Sequence of chain 1.F:
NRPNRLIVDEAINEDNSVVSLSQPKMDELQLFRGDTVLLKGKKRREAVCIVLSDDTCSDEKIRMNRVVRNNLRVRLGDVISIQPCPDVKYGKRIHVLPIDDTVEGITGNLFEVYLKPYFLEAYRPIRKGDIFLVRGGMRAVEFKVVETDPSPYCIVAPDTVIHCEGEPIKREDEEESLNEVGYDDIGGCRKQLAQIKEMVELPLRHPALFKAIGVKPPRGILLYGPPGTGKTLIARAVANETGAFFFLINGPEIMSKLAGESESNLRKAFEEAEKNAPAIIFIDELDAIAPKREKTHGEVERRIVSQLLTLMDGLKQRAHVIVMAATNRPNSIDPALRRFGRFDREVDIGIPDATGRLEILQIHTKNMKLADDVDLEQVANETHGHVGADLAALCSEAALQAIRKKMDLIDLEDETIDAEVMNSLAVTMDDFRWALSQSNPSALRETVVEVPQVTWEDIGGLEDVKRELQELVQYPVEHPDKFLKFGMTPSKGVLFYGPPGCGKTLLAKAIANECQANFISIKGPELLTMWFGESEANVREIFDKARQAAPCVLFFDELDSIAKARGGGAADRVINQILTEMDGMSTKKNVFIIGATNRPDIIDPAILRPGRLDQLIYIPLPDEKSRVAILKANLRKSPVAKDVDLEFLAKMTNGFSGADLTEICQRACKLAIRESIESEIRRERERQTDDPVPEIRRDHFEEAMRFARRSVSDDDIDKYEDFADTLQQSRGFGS

This protein binds this small molecule.
Small molecule (SMILES): Nc1ncnc2c1ncn2[C@@H]1O[C@H](COP(=O)(O)OP(=O)(O)OP(O)(O)=S)[C@@H](O)[C@H]1O

Sequence of chain 1.A:
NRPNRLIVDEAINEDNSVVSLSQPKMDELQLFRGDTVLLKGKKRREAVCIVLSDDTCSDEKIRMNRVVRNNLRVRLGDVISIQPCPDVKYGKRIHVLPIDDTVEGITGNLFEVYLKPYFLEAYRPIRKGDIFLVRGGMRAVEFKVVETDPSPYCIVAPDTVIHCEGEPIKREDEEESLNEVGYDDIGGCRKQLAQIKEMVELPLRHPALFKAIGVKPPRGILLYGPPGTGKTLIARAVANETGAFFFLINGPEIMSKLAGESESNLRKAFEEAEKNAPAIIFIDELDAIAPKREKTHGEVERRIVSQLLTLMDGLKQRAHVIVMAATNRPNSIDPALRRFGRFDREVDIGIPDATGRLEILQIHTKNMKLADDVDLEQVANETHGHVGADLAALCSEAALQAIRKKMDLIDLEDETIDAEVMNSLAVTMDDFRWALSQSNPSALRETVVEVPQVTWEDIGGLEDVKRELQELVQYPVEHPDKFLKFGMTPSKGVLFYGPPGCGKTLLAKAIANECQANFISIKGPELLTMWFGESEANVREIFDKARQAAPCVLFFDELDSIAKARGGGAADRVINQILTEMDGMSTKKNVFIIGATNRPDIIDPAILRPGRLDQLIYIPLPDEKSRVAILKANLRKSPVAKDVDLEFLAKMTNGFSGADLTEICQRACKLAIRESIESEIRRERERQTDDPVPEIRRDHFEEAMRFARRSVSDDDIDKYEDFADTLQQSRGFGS

Binding-site contacts:
Ligand atom O2' contacts residue HIS383 of chain 1.F at 3.1 Å.
Ligand atom N3 contacts residue HIS383 of chain 1.F at 3.2 Å (h-bond).
Ligand atom S1G contacts residue ASN347 of chain 1.F at 2.9 Å (h-bond).
Ligand atom O2B contacts residue GLY249 of chain 1.F at 3.6 Å (h-bond).
Ligand atom O1B contacts residue MG1 of chain 1.IA at 2.5 Å.
Ligand atom N6 contacts residue THR248 of chain 1.F at 3.3 Å (h-bond).
Ligand atom N1 contacts residue GLY206 of chain 1.F at 3.3 Å (h-bond).
Ligand atom O2B contacts residue THR248 of chain 1.F at 3.6 Å.
Ligand atom O2A contacts residue THR251 of chain 1.F at 3.5 Å.
Ligand atom N6 contacts residue GLY206 of chain 1.F at 3.3 Å (h-bond).
Ligand atom O2A contacts residue LEU252 of chain 1.F at 2.9 Å (h-bond).
Ligand atom S1G contacts residue LYS250 of chain 1.F at 2.9 Å (salt-bridge).
Ligand atom S1G contacts residue MG1 of chain 1.IA at 3.3 Å.
Ligand atom N7 contacts residue THR248 of chain 1.F at 3.6 Å.
Ligand atom N1 contacts residue ILE379 of chain 1.F at 3.2 Å.
Ligand atom C2 contacts residue ASP204 of chain 1.F at 3.2 Å.
Ligand atom O3A contacts residue GLY247 of chain 1.F at 3.6 Å.
Ligand atom O3A contacts residue LYS250 of chain 1.F at 3.5 Å (salt-bridge).
Ligand atom O3B contacts residue GLY247 of chain 1.F at 2.9 Å (h-bond).
Ligand atom O2G contacts residue PRO246 of chain 1.F at 3.2 Å.
Ligand atom O3A contacts residue GLY249 of chain 1.F at 3.2 Å (h-bond).
Ligand atom PG contacts residue MG1 of chain 1.IA at 3.2 Å.
Ligand atom PG contacts residue GLY247 of chain 1.F at 3.7 Å.
Ligand atom O4' contacts residue ALA408 of chain 1.F at 3.5 Å.
Ligand atom N3 contacts residue LEU252 of chain 1.F at 3.6 Å.
Ligand atom C8 contacts residue GLY247 of chain 1.F at 3.0 Å.
Ligand atom C8 contacts residue GLY407 of chain 1.F at 3.4 Å.
Ligand atom PB contacts residue GLY247 of chain 1.F at 3.6 Å.
Ligand atom O2G contacts residue GLY247 of chain 1.F at 3.5 Å (h-bond).
Ligand atom N6 contacts residue ILE379 of chain 1.F at 3.5 Å.
Ligand atom O3G contacts residue MG1 of chain 1.IA at 2.2 Å.
Ligand atom C8 contacts residue ALA408 of chain 1.F at 3.3 Å (hydrophobic).
Ligand atom N7 contacts residue GLY407 of chain 1.F at 3.3 Å.
Ligand atom C6 contacts residue ILE379 of chain 1.F at 3.5 Å (hydrophobic).
Ligand atom O2B contacts residue GLY247 of chain 1.F at 3.3 Å (h-bond).
Ligand atom O1B contacts residue THR251 of chain 1.F at 2.3 Å (h-bond).
Ligand atom O2G contacts residue ARG358 of chain 1.A at 3.6 Å.
Ligand atom N7 contacts residue GLY247 of chain 1.F at 3.1 Å (h-bond).
Ligand atom O2B contacts residue LYS250 of chain 1.F at 2.3 Å (salt-bridge).
Ligand atom PB contacts residue LYS250 of chain 1.F at 3.7 Å.